A small-molecule ligand and the protein it binds are described below.
Small molecule (SMILES): O=C(O)c1ccc([Hg]O)cc1

Sequence of chain 1.A:
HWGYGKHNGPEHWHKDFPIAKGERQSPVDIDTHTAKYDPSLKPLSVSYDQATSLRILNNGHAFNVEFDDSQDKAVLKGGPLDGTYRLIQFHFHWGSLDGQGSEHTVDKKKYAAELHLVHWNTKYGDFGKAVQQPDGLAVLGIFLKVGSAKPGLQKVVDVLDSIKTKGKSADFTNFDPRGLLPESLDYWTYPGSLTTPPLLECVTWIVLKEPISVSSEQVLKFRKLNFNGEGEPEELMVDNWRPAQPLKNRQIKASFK

Binding-site contacts:
Ligand atom C6 contacts residue GLN134 of chain 1.A at 3.4 Å.
Ligand atom C7 contacts residue GLN134 of chain 1.A at 4.4 Å.
Ligand atom HG contacts residue CYS204 of chain 1.A at 2.0 Å.
Ligand atom HG contacts residue GLU203 of chain 1.A at 3.2 Å.
Ligand atom C7 contacts residue GLN135 of chain 1.A at 3.6 Å.
Ligand atom C4 contacts residue GLN134 of chain 1.A at 4.1 Å.
Ligand atom C5 contacts residue PRO136 of chain 1.A at 3.6 Å (hydrophobic).
Ligand atom C4 contacts residue PRO136 of chain 1.A at 4.0 Å (hydrophobic).
Ligand atom C5 contacts residue GLN135 of chain 1.A at 4.4 Å.
Ligand atom HG contacts residue GLN134 of chain 1.A at 4.1 Å.
Ligand atom HG contacts residue PRO136 of chain 1.A at 3.9 Å.
Ligand atom C3 contacts residue PRO136 of chain 1.A at 3.8 Å (hydrophobic).
Ligand atom C7 contacts residue PRO136 of chain 1.A at 3.5 Å (hydrophobic).
Ligand atom C2 contacts residue PRO136 of chain 1.A at 4.3 Å (hydrophobic).
Ligand atom C7 contacts residue GLU203 of chain 1.A at 3.6 Å.
Ligand atom C7 contacts residue CYS204 of chain 1.A at 4.0 Å (hydrophobic).
Ligand atom HG contacts residue VAL133 of chain 1.A at 4.0 Å.
Ligand atom C3 contacts residue GLU203 of chain 1.A at 4.3 Å.
Ligand atom C5 contacts residue GLU203 of chain 1.A at 3.1 Å.
Ligand atom C6 contacts residue GLN135 of chain 1.A at 3.8 Å.
Ligand atom C6 contacts residue PRO136 of chain 1.A at 3.7 Å (hydrophobic).
Ligand atom HG contacts residue GLN135 of chain 1.A at 3.0 Å.